Sequence of chain 7.A:
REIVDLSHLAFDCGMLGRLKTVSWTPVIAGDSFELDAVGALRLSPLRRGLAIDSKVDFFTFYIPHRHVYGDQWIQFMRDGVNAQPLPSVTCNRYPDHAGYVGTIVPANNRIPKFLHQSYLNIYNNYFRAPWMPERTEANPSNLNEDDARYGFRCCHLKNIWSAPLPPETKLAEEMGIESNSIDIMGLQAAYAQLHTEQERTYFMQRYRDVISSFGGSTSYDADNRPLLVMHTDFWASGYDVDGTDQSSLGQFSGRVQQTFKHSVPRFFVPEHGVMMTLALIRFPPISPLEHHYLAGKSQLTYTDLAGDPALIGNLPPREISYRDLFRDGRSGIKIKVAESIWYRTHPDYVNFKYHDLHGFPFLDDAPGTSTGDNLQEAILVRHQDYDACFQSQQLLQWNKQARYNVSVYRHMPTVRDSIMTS

Sequence of chain 6.A:
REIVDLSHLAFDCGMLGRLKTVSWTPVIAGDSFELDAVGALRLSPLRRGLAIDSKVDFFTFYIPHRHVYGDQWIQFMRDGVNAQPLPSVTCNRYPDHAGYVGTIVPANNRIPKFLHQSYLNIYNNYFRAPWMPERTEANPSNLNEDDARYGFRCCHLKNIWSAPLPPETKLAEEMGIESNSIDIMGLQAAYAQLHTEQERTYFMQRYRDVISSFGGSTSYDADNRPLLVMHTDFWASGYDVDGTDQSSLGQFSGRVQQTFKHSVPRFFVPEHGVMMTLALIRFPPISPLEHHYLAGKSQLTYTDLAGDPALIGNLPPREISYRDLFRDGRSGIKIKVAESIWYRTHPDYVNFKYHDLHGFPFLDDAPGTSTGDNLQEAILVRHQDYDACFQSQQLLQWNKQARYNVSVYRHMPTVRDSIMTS

This small molecule binds to this protein.
Small molecule (SMILES): Nc1ncnc2c1N1CN2[C@H]2C[C@]3(OP3(O)(O)OC[C@H]3OCC[C@@H]3O[P](=O)(O)OC[C@H]3O[C@@H]1C[C@@H]3O)[C@@H](CO[P](=O)(O)O[C@H]1CCO[C@@H]1COP(=O)=O)O2

Sequence of chain 6.C:
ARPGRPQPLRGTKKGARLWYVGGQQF

Binding-site contacts:
Ligand atom O5' contacts residue DC1 of chain 6.H at 2.6 Å.
Ligand atom O5' contacts residue TYR31 of chain 6.C at 3.4 Å (h-bond).
Ligand atom N3 contacts residue ARG425 of chain 7.A at 3.1 Å (salt-bridge).
Ligand atom P contacts residue ARG425 of chain 7.A at 3.5 Å.
Ligand atom N1 contacts residue ARG425 of chain 7.A at 3.6 Å (salt-bridge).
Ligand atom C1' contacts residue PHE212 of chain 6.A at 3.5 Å (hydrophobic).
Ligand atom O4' contacts residue PHE212 of chain 6.A at 3.4 Å.
Ligand atom C5' contacts residue ARG28 of chain 6.C at 3.1 Å.
Ligand atom N6 contacts residue GLU208 of chain 6.A at 3.4 Å (salt-bridge).
Ligand atom C1' contacts residue ALA27 of chain 6.C at 3.8 Å (hydrophobic).
Ligand atom C4' contacts residue DC1 of chain 6.H at 2.8 Å.
Ligand atom C2 contacts residue PHE212 of chain 6.A at 3.8 Å (hydrophobic).
Ligand atom C3' contacts residue DC1 of chain 6.E at 2.9 Å.
Ligand atom N3 contacts residue GLU208 of chain 6.A at 2.7 Å (salt-bridge).
Ligand atom O5' contacts residue ARG425 of chain 7.A at 2.8 Å.
Ligand atom O3' contacts residue ARG28 of chain 6.C at 3.5 Å (salt-bridge).
Ligand atom O5' contacts residue ARG28 of chain 6.C at 3.4 Å.
Ligand atom OP1 contacts residue ARG28 of chain 6.C at 3.2 Å (salt-bridge).
Ligand atom O3' contacts residue THR423 of chain 7.A at 3.8 Å.
Ligand atom C5' contacts residue DC1 of chain 6.H at 2.3 Å.
Ligand atom C2 contacts residue GLU208 of chain 6.A at 1.6 Å.
Ligand atom C6 contacts residue GLU208 of chain 6.A at 2.6 Å.
Ligand atom C4 contacts residue ARG425 of chain 7.A at 3.6 Å.
Ligand atom O4' contacts residue ARG425 of chain 7.A at 3.7 Å.
Ligand atom OP2 contacts residue DC1 of chain 6.H at 2.0 Å.
Ligand atom N1 contacts residue GLU208 of chain 6.A at 1.5 Å (salt-bridge).
Ligand atom O3' contacts residue DC1 of chain 6.E at 3.3 Å.
Ligand atom C1' contacts residue DC1 of chain 6.E at 3.6 Å.
Ligand atom P contacts residue DC1 of chain 6.H at 2.5 Å.
Ligand atom OP2 contacts residue ASP426 of chain 7.A at 2.8 Å (salt-bridge).
Ligand atom C2 contacts residue ARG425 of chain 7.A at 3.1 Å.
Ligand atom C5 contacts residue GLU208 of chain 6.A at 3.4 Å.
Ligand atom C5' contacts residue TYR31 of chain 6.C at 2.9 Å (hydrophobic).
Ligand atom O3' contacts residue ARG425 of chain 7.A at 3.8 Å.
Ligand atom C2' contacts residue DC1 of chain 6.E at 2.2 Å.
Ligand atom OP1 contacts residue GLY34 of chain 6.C at 3.8 Å.
Ligand atom N3 contacts residue PHE212 of chain 6.A at 2.9 Å.
Ligand atom OP2 contacts residue THR423 of chain 7.A at 2.9 Å.
Ligand atom OP2 contacts residue ARG425 of chain 7.A at 3.8 Å.
Ligand atom C4 contacts residue GLU208 of chain 6.A at 3.4 Å.